Binding-site contacts:
Ligand atom C9 contacts residue LEU308 of chain 1.A at 3.6 Å (hydrophobic).
Ligand atom C8 contacts residue LEU306 of chain 1.A at 3.5 Å (hydrophobic).
Ligand atom O1 contacts residue LEU308 of chain 1.A at 3.5 Å.
Ligand atom C12 contacts residue TYR24 of chain 1.A at 3.5 Å (hydrophobic).
Ligand atom O3 contacts residue HIS117 of chain 1.A at 2.5 Å (h-bond).
Ligand atom C8 contacts residue LEU308 of chain 1.A at 3.8 Å (hydrophobic).
Ligand atom C8 contacts residue TRP227 of chain 1.A at 3.4 Å (hydrophobic).
Ligand atom C1 contacts residue HIS117 of chain 1.A at 3.4 Å.
Ligand atom C3 contacts residue NAP1 of chain 1.B at 3.6 Å.
Ligand atom C11 contacts residue LEU54 of chain 1.A at 4.0 Å (hydrophobic).
Ligand atom C2 contacts residue TYR55 of chain 1.A at 3.4 Å (hydrophobic).
Ligand atom C6 contacts residue NAP1 of chain 1.B at 3.6 Å.
Ligand atom C15 contacts residue LEU54 of chain 1.A at 4.0 Å (hydrophobic).
Ligand atom C14 contacts residue TRP227 of chain 1.A at 3.5 Å (hydrophobic).
Ligand atom C3 contacts residue HIS222 of chain 1.A at 3.9 Å.
Ligand atom C7 contacts residue HIS222 of chain 1.A at 3.5 Å.
Ligand atom C2 contacts residue TYR24 of chain 1.A at 4.0 Å (hydrophobic).
Ligand atom C11 contacts residue TYR24 of chain 1.A at 3.6 Å (hydrophobic).
Ligand atom O2 contacts residue HIS222 of chain 1.A at 2.4 Å (h-bond).
Ligand atom C10 contacts residue TRP227 of chain 1.A at 3.8 Å (hydrophobic).
Ligand atom C10 contacts residue LEU54 of chain 1.A at 4.0 Å (hydrophobic).
Ligand atom O4 contacts residue LEU54 of chain 1.A at 3.9 Å.
Ligand atom C3 contacts residue TYR24 of chain 1.A at 3.8 Å (hydrophobic).
Ligand atom C9 contacts residue TRP227 of chain 1.A at 3.8 Å (hydrophobic).
Ligand atom C5 contacts residue LEU306 of chain 1.A at 3.8 Å (hydrophobic).
Ligand atom O3 contacts residue NAP1 of chain 1.B at 3.0 Å.
Ligand atom C1 contacts residue NAP1 of chain 1.B at 3.2 Å.
Ligand atom O2 contacts residue LEU306 of chain 1.A at 3.6 Å.
Ligand atom C6 contacts residue HIS117 of chain 1.A at 3.6 Å.
Ligand atom C6 contacts residue LEU54 of chain 1.A at 3.8 Å (hydrophobic).
Ligand atom C15 contacts residue TRP227 of chain 1.A at 3.3 Å (hydrophobic).
Ligand atom C7 contacts residue LEU306 of chain 1.A at 3.6 Å (hydrophobic).
Ligand atom O2 contacts residue TYR24 of chain 1.A at 3.7 Å.
Ligand atom C4 contacts residue LEU306 of chain 1.A at 3.7 Å (hydrophobic).
Ligand atom C2 contacts residue NAP1 of chain 1.B at 3.2 Å.
Ligand atom C14 contacts residue LEU54 of chain 1.A at 4.0 Å (hydrophobic).
Ligand atom O3 contacts residue TYR55 of chain 1.A at 2.2 Å (h-bond).
Ligand atom C13 contacts residue LEU54 of chain 1.A at 4.0 Å (hydrophobic).
Ligand atom C12 contacts residue LEU54 of chain 1.A at 4.0 Å (hydrophobic).
Ligand atom C1 contacts residue TYR55 of chain 1.A at 3.2 Å (hydrophobic).

Sequence of chain 1.A:
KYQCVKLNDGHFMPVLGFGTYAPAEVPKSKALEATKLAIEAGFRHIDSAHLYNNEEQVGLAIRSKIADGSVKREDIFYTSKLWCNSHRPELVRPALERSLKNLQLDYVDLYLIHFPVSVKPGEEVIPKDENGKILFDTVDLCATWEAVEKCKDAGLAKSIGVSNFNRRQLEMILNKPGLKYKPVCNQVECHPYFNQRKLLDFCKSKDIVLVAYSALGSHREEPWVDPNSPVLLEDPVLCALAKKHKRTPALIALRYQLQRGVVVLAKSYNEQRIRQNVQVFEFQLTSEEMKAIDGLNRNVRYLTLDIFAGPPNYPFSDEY

The small molecule below binds the protein below.
Small molecule (SMILES): O=C1C[C@@H](c2ccc(O)cc2)Oc2cc(O)ccc21